Binding-site contacts:
Ligand atom O3C contacts residue PHE338 of chain 1.F at 2.7 Å (h-bond).
Ligand atom O4' contacts residue GLU161 of chain 1.F at 3.5 Å (salt-bridge).
Ligand atom O2A contacts residue PHE265 of chain 1.F at 3.1 Å.
Ligand atom O3A contacts residue LYS339 of chain 1.F at 3.5 Å (salt-bridge).
Ligand atom C3' contacts residue PHE162 of chain 1.F at 3.5 Å (hydrophobic).
Ligand atom O1A contacts residue LYS339 of chain 1.F at 2.9 Å (salt-bridge).
Ligand atom O4' contacts residue LEU163 of chain 1.F at 2.7 Å (h-bond).
Ligand atom O2 contacts residue SER269 of chain 1.F at 2.9 Å (h-bond).
Ligand atom C6 contacts residue ILE231 of chain 1.F at 3.5 Å (hydrophobic).
Ligand atom O4C contacts residue PHE272 of chain 1.F at 3.3 Å.
Ligand atom O2 contacts residue LYS267 of chain 1.F at 3.6 Å (salt-bridge).
Ligand atom O2' contacts residue ARG260 of chain 1.E at 2.8 Å (salt-bridge).
Ligand atom O6' contacts residue ASN224 of chain 1.F at 2.9 Å (h-bond).
Ligand atom O2C contacts residue LYS339 of chain 1.F at 3.5 Å.
Ligand atom O2C contacts residue ARG442 of chain 1.F at 2.9 Å (salt-bridge).
Ligand atom O4 contacts residue LYS267 of chain 1.F at 3.1 Å (salt-bridge).
Ligand atom O2B contacts residue PHE338 of chain 1.F at 3.4 Å.
Ligand atom O4' contacts residue PHE162 of chain 1.F at 3.1 Å.
Ligand atom C3C contacts residue PHE338 of chain 1.F at 3.5 Å (hydrophobic).
Ligand atom O4 contacts residue PHE265 of chain 1.F at 3.2 Å.
Ligand atom O3C contacts residue GLY273 of chain 1.F at 2.8 Å (h-bond).
Ligand atom O3B contacts residue ALA164 of chain 1.F at 3.6 Å.
Ligand atom O2C contacts residue PHE338 of chain 1.F at 3.4 Å (h-bond).
Ligand atom O4' contacts residue LYS220 of chain 1.F at 2.8 Å (salt-bridge).
Ligand atom O3' contacts residue PHE162 of chain 1.F at 2.8 Å (h-bond).
Ligand atom C4C contacts residue GLY273 of chain 1.F at 3.5 Å.
Ligand atom C4' contacts residue LYS220 of chain 1.F at 3.2 Å.
Ligand atom O2B contacts residue GLU165 of chain 1.F at 3.0 Å (salt-bridge).
Ligand atom C6' contacts residue NAI1 of chain 1.T at 3.3 Å.
Ligand atom O2A contacts residue PHE277 of chain 1.F at 3.6 Å.
Ligand atom O4C contacts residue ILE231 of chain 1.F at 3.3 Å.
Ligand atom O6' contacts residue LYS220 of chain 1.F at 2.6 Å (salt-bridge).
Ligand atom C3' contacts residue LEU163 of chain 1.F at 3.3 Å (hydrophobic).
Ligand atom O6' contacts residue CYS276 of chain 1.F at 3.5 Å.
Ligand atom N1 contacts residue ILE231 of chain 1.F at 3.5 Å.
Ligand atom O3' contacts residue ARG260 of chain 1.E at 3.0 Å (salt-bridge).
Ligand atom O4 contacts residue LEU266 of chain 1.F at 3.5 Å (h-bond).
Ligand atom C4' contacts residue LEU163 of chain 1.F at 3.3 Å (hydrophobic).
Ligand atom N3 contacts residue LYS267 of chain 1.F at 2.9 Å (salt-bridge).
Ligand atom C5' contacts residue LEU163 of chain 1.F at 3.5 Å (hydrophobic).

Sequence of chain 1.E:
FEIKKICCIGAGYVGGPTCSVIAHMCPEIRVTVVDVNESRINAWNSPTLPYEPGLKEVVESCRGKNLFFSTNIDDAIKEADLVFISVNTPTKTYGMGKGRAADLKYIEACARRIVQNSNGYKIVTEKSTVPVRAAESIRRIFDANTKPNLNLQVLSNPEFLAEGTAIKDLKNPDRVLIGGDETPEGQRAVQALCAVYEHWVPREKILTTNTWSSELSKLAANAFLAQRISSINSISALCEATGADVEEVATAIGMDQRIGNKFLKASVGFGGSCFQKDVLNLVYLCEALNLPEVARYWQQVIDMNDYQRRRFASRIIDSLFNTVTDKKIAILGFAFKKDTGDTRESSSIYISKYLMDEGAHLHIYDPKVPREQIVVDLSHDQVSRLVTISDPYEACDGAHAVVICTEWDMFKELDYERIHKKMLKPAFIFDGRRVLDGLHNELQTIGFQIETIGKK

The small molecule below binds the protein below.
Small molecule (SMILES): O=c1ccn([C@@H]2O[C@H](CO[P](=O)(O)O[P](=O)(O)O[C@H]3O[C@H](CO)[C@@H](O)[C@H](O)[C@H]3O)[C@@H](O)[C@H]2O)c(=O)[nH]1

Sequence of chain 1.F:
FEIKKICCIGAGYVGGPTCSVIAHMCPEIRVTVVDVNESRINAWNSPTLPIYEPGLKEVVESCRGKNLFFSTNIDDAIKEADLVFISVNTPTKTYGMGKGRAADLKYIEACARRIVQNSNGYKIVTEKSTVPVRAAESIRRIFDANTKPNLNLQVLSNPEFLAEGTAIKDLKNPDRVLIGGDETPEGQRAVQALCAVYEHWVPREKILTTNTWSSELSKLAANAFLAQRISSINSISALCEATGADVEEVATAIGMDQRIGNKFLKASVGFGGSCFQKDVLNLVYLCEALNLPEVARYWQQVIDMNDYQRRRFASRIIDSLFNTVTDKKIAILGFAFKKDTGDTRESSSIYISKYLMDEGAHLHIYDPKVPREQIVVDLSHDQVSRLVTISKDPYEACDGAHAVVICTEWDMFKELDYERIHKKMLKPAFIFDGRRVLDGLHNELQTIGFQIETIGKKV